Sequence of chain 1.A:
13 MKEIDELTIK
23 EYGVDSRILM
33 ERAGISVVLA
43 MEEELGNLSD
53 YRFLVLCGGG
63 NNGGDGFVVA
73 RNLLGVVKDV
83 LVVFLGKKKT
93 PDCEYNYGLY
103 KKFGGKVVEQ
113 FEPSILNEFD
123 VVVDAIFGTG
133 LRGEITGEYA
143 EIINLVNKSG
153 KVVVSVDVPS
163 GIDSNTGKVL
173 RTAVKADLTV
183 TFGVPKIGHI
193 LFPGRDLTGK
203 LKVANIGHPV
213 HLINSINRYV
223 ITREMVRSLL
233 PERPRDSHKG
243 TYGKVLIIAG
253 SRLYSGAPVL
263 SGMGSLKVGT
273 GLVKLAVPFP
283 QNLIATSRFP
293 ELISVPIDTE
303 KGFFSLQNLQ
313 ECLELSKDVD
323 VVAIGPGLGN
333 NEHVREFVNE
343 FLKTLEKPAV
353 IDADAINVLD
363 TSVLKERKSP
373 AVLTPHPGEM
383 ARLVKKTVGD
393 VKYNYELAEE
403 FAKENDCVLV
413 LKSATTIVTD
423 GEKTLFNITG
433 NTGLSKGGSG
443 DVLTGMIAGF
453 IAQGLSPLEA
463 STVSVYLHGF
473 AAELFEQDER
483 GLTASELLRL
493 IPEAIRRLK

Binding-site contacts:
Ligand atom CD2 contacts residue GLU45 of chain 5.A at 3.8 Å.
Ligand atom C contacts residue LEU203 of chain 5.A at 3.9 Å (hydrophobic).
Ligand atom C contacts residue GLU44 of chain 1.A at 3.8 Å.
Ligand atom CZ contacts residue SER38 of chain 5.A at 3.3 Å.
Ligand atom CE2 contacts residue ASN207 of chain 5.A at 3.4 Å.
Ligand atom NE1 contacts residue ASN74 of chain 1.A at 3.0 Å (h-bond).
Ligand atom C contacts residue VAL205 of chain 5.A at 3.5 Å (hydrophobic).
Ligand atom C contacts residue ASN207 of chain 5.A at 3.9 Å.
Ligand atom CE2 contacts residue VAL40 of chain 1.A at 3.7 Å (hydrophobic).
Ligand atom N contacts residue GLU44 of chain 1.A at 2.9 Å (salt-bridge).
Ligand atom N contacts residue VAL205 of chain 5.A at 2.9 Å (h-bond).
Ligand atom O contacts residue ASN207 of chain 5.A at 2.7 Å (h-bond).
Ligand atom O contacts residue ASN207 of chain 5.A at 3.1 Å (h-bond).
Ligand atom CB contacts residue GLU44 of chain 1.A at 3.4 Å.
Ligand atom CA contacts residue GLU44 of chain 1.A at 3.7 Å.
Ligand atom CE3 contacts residue LEU41 of chain 1.A at 3.8 Å (hydrophobic).
Ligand atom CA contacts residue VAL205 of chain 5.A at 3.9 Å (hydrophobic).
Ligand atom CD1 contacts residue ASN74 of chain 1.A at 3.8 Å.
Ligand atom CZ2 contacts residue ASN207 of chain 5.A at 3.6 Å.
Ligand atom CH2 contacts residue ILE37 of chain 1.A at 3.9 Å (hydrophobic).
Ligand atom CZ2 contacts residue ARG34 of chain 5.A at 3.7 Å.
Ligand atom CH2 contacts residue ARG34 of chain 5.A at 3.5 Å.
Ligand atom CD2 contacts residue LEU41 of chain 5.A at 3.6 Å (hydrophobic).
Ligand atom O contacts residue ALA206 of chain 5.A at 3.2 Å.
Ligand atom O contacts residue VAL205 of chain 5.A at 2.8 Å (h-bond).
Ligand atom O contacts residue VAL205 of chain 5.A at 3.6 Å.
Ligand atom CG contacts residue VAL40 of chain 1.A at 3.7 Å (hydrophobic).
Ligand atom CD2 contacts residue VAL40 of chain 1.A at 3.6 Å (hydrophobic).
Ligand atom N contacts residue GLU44 of chain 1.A at 3.2 Å (salt-bridge).
Ligand atom CZ contacts residue ALA42 of chain 5.A at 3.6 Å (hydrophobic).
Ligand atom CD1 contacts residue VAL40 of chain 1.A at 3.8 Å (hydrophobic).
Ligand atom CA contacts residue VAL205 of chain 5.A at 3.3 Å (hydrophobic).
Ligand atom CZ2 contacts residue ASN74 of chain 1.A at 3.5 Å.
Ligand atom NE1 contacts residue ASN207 of chain 5.A at 3.5 Å (h-bond).
Ligand atom O contacts residue LYS204 of chain 5.A at 3.7 Å.
Ligand atom CD1 contacts residue ALA206 of chain 5.A at 3.9 Å (hydrophobic).
Ligand atom NE1 contacts residue VAL40 of chain 1.A at 3.8 Å.
Ligand atom CE1 contacts residue SER38 of chain 5.A at 3.7 Å.
Ligand atom CD1 contacts residue ASN207 of chain 5.A at 3.5 Å.
Ligand atom CE1 contacts residue ALA206 of chain 5.A at 3.8 Å (hydrophobic).

Sequence of chain 5.A:
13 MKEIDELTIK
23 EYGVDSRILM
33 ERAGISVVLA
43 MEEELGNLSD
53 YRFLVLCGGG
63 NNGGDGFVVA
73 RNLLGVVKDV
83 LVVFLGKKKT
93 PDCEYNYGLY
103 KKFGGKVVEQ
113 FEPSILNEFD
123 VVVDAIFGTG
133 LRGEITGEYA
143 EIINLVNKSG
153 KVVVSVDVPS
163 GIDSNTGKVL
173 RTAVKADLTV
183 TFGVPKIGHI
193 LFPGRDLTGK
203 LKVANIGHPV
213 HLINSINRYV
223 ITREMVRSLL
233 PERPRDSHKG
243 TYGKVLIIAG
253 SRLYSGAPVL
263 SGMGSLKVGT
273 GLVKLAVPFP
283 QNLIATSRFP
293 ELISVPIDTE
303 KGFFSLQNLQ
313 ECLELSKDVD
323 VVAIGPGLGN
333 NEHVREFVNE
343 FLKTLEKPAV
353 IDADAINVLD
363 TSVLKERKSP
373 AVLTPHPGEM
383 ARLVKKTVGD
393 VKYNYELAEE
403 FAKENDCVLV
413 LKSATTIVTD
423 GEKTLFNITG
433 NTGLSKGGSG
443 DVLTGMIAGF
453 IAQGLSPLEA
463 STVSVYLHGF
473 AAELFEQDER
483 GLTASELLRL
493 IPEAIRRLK

A protein and the small-molecule ligand that binds it are described below.
Small molecule (SMILES): CC(C)C[C@H](NC(=O)[C@H](CC1=c2ccccc2=NC1)NC(=O)[C@H](C)N)C(=O)N[C@@H](Cc1ccccc1)C(=O)N[C@@H](CCC(=O)O)C(=O)N[C@@H](C)C=O